Sequence of chain 1.B:
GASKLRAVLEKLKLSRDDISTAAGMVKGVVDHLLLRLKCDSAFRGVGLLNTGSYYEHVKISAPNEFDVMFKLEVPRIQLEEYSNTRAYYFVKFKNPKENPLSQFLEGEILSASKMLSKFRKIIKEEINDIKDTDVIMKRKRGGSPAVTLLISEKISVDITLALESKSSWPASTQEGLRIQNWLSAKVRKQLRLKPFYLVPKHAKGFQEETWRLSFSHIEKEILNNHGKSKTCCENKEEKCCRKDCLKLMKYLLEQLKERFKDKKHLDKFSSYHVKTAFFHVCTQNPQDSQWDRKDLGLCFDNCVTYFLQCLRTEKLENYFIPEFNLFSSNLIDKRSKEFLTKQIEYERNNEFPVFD

Binding-site contacts:
Ligand atom C06 contacts residue ARG216 of chain 1.B at 3.7 Å.
Ligand atom C12 contacts residue ARG216 of chain 1.B at 3.7 Å.
Ligand atom N22 contacts residue TYR276 of chain 1.B at 3.7 Å.
Ligand atom C17 contacts residue ARG216 of chain 1.B at 3.7 Å.
Ligand atom C13 contacts residue TYR276 of chain 1.B at 3.6 Å (hydrophobic).
Ligand atom O20 contacts residue SER274 of chain 1.B at 3.0 Å (h-bond).
Ligand atom C07 contacts residue PHE328 of chain 1.B at 3.5 Å (hydrophobic).
Ligand atom N11 contacts residue TYR276 of chain 1.B at 3.6 Å.
Ligand atom C05 contacts residue ARG216 of chain 1.B at 3.3 Å.
Ligand atom C10 contacts residue ARG216 of chain 1.B at 3.4 Å.
Ligand atom C03 contacts residue TYR276 of chain 1.B at 3.7 Å (hydrophobic).
Ligand atom C09 contacts residue ALA87 of chain 1.B at 3.7 Å (hydrophobic).
Ligand atom N15 contacts residue ARG216 of chain 1.B at 3.9 Å.
Ligand atom C08 contacts residue ASN322 of chain 1.B at 3.9 Å.
Ligand atom C05 contacts residue ASN322 of chain 1.B at 3.9 Å.
Ligand atom C10 contacts residue LEU217 of chain 1.B at 3.6 Å (hydrophobic).
Ligand atom C08 contacts residue ALA87 of chain 1.B at 3.8 Å (hydrophobic).
Ligand atom C08 contacts residue PHE328 of chain 1.B at 3.5 Å (hydrophobic).
Ligand atom O18 contacts residue ARG216 of chain 1.B at 3.4 Å (salt-bridge).
Ligand atom N11 contacts residue ARG216 of chain 1.B at 3.3 Å (salt-bridge).
Ligand atom C19 contacts residue SER274 of chain 1.B at 3.1 Å.
Ligand atom C21 contacts residue TYR276 of chain 1.B at 3.9 Å (hydrophobic).
Ligand atom C12 contacts residue TYR276 of chain 1.B at 3.5 Å (hydrophobic).
Ligand atom C09 contacts residue ARG216 of chain 1.B at 3.5 Å.
Ligand atom C07 contacts residue ARG216 of chain 1.B at 3.9 Å.
Ligand atom C14 contacts residue TYR276 of chain 1.B at 3.5 Å (hydrophobic).
Ligand atom C10 contacts residue ASN322 of chain 1.B at 3.6 Å.
Ligand atom C02 contacts residue TYR276 of chain 1.B at 3.7 Å (hydrophobic).
Ligand atom O20 contacts residue TYR276 of chain 1.B at 3.4 Å.
Ligand atom C19 contacts residue HIS277 of chain 1.B at 3.6 Å.
Ligand atom N23 contacts residue TYR276 of chain 1.B at 3.6 Å.
Ligand atom C09 contacts residue ASN322 of chain 1.B at 3.5 Å.
Ligand atom C04 contacts residue ARG216 of chain 1.B at 3.6 Å.
Ligand atom C06 contacts residue LEU330 of chain 1.B at 3.9 Å (hydrophobic).
Ligand atom C14 contacts residue SER274 of chain 1.B at 3.8 Å.
Ligand atom O01 contacts residue SER218 of chain 1.B at 3.5 Å (h-bond).
Ligand atom C16 contacts residue SER274 of chain 1.B at 3.9 Å.
Ligand atom C04 contacts residue TYR276 of chain 1.B at 3.7 Å (hydrophobic).
Ligand atom C07 contacts residue LEU330 of chain 1.B at 3.5 Å (hydrophobic).
Ligand atom C08 contacts residue ARG216 of chain 1.B at 3.7 Å.

A protein and the small-molecule ligand that binds it are described below.
Small molecule (SMILES): C[C@@H](CO)NC(=O)c1cnn2c(O)cc(-c3ccccc3)nc12